This protein binds this small molecule.
Small molecule (SMILES): CC(=O)N[C@H]1[C@H](O[C@H]2[C@H](O)[C@@H](NC(C)=O)CO[C@@H]2CO)O[C@H](CO)[C@@H](O)[C@@H]1O

Sequence of chain 1.A:
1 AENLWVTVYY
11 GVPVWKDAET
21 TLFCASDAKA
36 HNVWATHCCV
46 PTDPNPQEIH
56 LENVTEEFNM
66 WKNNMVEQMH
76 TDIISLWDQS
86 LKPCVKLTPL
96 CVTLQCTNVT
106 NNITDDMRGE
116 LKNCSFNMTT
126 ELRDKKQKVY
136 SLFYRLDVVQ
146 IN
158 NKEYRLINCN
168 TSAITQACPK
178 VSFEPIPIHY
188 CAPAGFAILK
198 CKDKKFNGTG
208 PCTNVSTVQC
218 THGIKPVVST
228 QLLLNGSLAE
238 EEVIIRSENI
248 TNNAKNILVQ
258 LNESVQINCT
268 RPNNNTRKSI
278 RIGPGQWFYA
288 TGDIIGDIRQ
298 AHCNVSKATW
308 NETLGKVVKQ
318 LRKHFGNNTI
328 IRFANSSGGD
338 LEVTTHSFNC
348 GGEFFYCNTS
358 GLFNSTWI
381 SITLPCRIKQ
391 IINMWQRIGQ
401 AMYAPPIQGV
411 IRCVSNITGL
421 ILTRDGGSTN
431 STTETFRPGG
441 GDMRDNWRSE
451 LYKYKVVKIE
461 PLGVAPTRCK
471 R

Binding-site contacts:
Ligand atom C2 contacts residue ASN355 of chain 1.A at 2.5 Å.
Ligand atom C8 contacts residue ASN355 of chain 1.A at 4.4 Å.
Ligand atom O7 contacts residue ASN355 of chain 1.A at 3.7 Å.
Ligand atom C5 contacts residue ASN355 of chain 1.A at 3.7 Å.
Ligand atom C4 contacts residue ASN355 of chain 1.A at 4.2 Å.
Ligand atom O7 contacts residue NAG1 of chain 1.LA at 4.0 Å.
Ligand atom C1 contacts residue ASN355 of chain 1.A at 1.5 Å.
Ligand atom N2 contacts residue ASN355 of chain 1.A at 2.8 Å (h-bond).
Ligand atom C1 contacts residue SER357 of chain 1.A at 3.7 Å.
Ligand atom C7 contacts residue NAG1 of chain 1.LA at 4.3 Å.
Ligand atom C8 contacts residue NAG1 of chain 1.LA at 3.4 Å.
Ligand atom C7 contacts residue ASN355 of chain 1.A at 3.4 Å.
Ligand atom O5 contacts residue SER357 of chain 1.A at 3.8 Å.
Ligand atom O5 contacts residue ASN355 of chain 1.A at 2.4 Å (h-bond).
Ligand atom C5 contacts residue SER357 of chain 1.A at 3.9 Å.
Ligand atom C3 contacts residue ASN355 of chain 1.A at 3.7 Å.
Ligand atom C6 contacts residue NAG1 of chain 1.LA at 4.4 Å.